This small molecule binds to this protein.
Small molecule (SMILES): CC(=O)N[C@@H]1[C@@H](O)[C@H](O)[C@@H](CO)O[C@H]1O

Binding-site contacts:
Ligand atom O4 contacts residue LEU151 of chain 2.D at 3.3 Å.
Ligand atom O6 contacts residue SER89 of chain 2.D at 2.8 Å (h-bond).
Ligand atom N2 contacts residue ILE155 of chain 2.D at 4.1 Å.
Ligand atom C8 contacts residue ILE155 of chain 2.D at 3.7 Å (hydrophobic).
Ligand atom C2 contacts residue ASN87 of chain 2.D at 2.4 Å.
Ligand atom C6 contacts residue LEU91 of chain 2.D at 4.2 Å (hydrophobic).
Ligand atom C1 contacts residue ASN87 of chain 2.D at 1.4 Å.
Ligand atom O5 contacts residue ASN87 of chain 2.D at 2.3 Å (h-bond).
Ligand atom O6 contacts residue LEU91 of chain 2.D at 4.0 Å.
Ligand atom O6 contacts residue LEU151 of chain 2.D at 3.4 Å.
Ligand atom C3 contacts residue LEU151 of chain 2.D at 4.2 Å (hydrophobic).
Ligand atom C4 contacts residue LEU151 of chain 2.D at 4.0 Å (hydrophobic).
Ligand atom C1 contacts residue SER89 of chain 2.D at 3.3 Å.
Ligand atom C3 contacts residue ASN87 of chain 2.D at 3.8 Å.
Ligand atom C5 contacts residue ASN87 of chain 2.D at 3.7 Å.
Ligand atom C6 contacts residue SER89 of chain 2.D at 3.6 Å.
Ligand atom C7 contacts residue ILE155 of chain 2.D at 4.3 Å (hydrophobic).
Ligand atom O5 contacts residue SER89 of chain 2.D at 2.8 Å (h-bond).
Ligand atom O7 contacts residue ASN87 of chain 2.D at 4.1 Å.
Ligand atom C4 contacts residue ASN87 of chain 2.D at 4.2 Å.
Ligand atom C6 contacts residue LEU151 of chain 2.D at 3.7 Å (hydrophobic).
Ligand atom C5 contacts residue SER89 of chain 2.D at 3.3 Å.
Ligand atom N2 contacts residue ASN87 of chain 2.D at 2.9 Å (h-bond).
Ligand atom C7 contacts residue ASN87 of chain 2.D at 3.8 Å.
Ligand atom C5 contacts residue LEU151 of chain 2.D at 3.8 Å (hydrophobic).

Sequence of chain 2.D:
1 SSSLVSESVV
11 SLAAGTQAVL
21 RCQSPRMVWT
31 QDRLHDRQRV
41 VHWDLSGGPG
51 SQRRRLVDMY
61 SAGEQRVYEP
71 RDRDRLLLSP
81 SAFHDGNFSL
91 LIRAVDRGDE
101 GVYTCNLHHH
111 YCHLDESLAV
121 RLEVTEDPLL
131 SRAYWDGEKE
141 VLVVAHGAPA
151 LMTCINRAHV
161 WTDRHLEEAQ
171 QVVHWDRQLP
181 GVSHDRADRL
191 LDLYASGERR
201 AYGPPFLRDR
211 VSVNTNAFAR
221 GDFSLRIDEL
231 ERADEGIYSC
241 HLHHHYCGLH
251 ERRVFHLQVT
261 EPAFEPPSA